Sequence of chain 1.B:
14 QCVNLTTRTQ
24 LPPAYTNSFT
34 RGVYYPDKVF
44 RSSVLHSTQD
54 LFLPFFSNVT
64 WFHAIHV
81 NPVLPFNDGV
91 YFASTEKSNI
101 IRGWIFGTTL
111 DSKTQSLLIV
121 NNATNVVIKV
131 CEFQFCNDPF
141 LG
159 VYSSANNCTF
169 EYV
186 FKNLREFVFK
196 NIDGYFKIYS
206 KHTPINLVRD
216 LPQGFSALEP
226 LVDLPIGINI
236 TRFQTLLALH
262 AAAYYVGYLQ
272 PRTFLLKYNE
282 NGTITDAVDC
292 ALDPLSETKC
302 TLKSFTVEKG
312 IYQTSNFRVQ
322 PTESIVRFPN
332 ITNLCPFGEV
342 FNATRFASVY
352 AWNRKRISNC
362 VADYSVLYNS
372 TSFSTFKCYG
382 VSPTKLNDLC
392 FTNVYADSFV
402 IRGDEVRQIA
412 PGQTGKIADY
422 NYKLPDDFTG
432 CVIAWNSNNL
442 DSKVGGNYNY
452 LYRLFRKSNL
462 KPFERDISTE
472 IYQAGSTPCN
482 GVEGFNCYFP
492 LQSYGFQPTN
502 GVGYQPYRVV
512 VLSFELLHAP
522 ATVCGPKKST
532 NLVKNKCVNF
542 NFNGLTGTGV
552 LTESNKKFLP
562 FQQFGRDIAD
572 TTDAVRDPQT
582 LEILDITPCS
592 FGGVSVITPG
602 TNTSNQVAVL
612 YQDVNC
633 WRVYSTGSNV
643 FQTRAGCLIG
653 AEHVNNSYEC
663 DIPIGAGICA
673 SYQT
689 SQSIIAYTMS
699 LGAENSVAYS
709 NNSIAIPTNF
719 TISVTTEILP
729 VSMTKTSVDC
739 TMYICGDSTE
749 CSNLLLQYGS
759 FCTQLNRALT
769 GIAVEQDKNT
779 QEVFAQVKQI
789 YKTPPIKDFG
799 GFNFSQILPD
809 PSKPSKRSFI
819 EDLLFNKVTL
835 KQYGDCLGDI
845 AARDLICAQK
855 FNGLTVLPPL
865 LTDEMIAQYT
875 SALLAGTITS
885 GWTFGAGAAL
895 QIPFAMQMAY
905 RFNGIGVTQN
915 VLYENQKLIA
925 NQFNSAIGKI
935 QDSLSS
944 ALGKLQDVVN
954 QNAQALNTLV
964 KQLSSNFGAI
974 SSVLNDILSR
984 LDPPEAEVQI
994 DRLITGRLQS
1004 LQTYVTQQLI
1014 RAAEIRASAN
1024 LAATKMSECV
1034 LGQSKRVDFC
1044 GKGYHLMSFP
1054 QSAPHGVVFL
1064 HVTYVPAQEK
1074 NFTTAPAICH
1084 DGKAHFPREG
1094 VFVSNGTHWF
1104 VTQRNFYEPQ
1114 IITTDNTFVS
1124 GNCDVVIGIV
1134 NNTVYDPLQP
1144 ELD

A small-molecule ligand and the protein it binds are described below.
Small molecule (SMILES): CC(=O)N[C@@H]1[C@@H](O)[C@H](O)[C@@H](CO)O[C@H]1O

Binding-site contacts:
Ligand atom C4 contacts residue ASN657 of chain 1.B at 4.2 Å.
Ligand atom O7 contacts residue ASN657 of chain 1.B at 3.7 Å.
Ligand atom O5 contacts residue ASN657 of chain 1.B at 2.4 Å (h-bond).
Ligand atom C5 contacts residue ASN657 of chain 1.B at 3.6 Å.
Ligand atom C2 contacts residue ASN657 of chain 1.B at 2.5 Å.
Ligand atom N2 contacts residue ASN657 of chain 1.B at 2.9 Å (h-bond).
Ligand atom C7 contacts residue ASN657 of chain 1.B at 3.5 Å.
Ligand atom C1 contacts residue ASN657 of chain 1.B at 1.4 Å.
Ligand atom C3 contacts residue ASN657 of chain 1.B at 3.8 Å.